Binding-site contacts:
Ligand atom C4 contacts residue PRO113 of chain 1.C at 3.4 Å (hydrophobic).
Ligand atom O55 contacts residue LYS60 of chain 1.C at 3.2 Å (salt-bridge).
Ligand atom C14 contacts residue LEU165 of chain 1.C at 3.5 Å (hydrophobic).
Ligand atom O26 contacts residue GLY115 of chain 1.C at 3.1 Å (h-bond).
Ligand atom C2 contacts residue MET39 of chain 1.C at 3.4 Å (hydrophobic).
Ligand atom N20 contacts residue MET39 of chain 1.C at 3.6 Å.
Ligand atom C15 contacts residue LEU165 of chain 1.C at 3.5 Å (hydrophobic).
Ligand atom C3 contacts residue GLY115 of chain 1.C at 3.5 Å.
Ligand atom C11 contacts residue VAL110 of chain 1.C at 3.8 Å (hydrophobic).
Ligand atom C21 contacts residue MET39 of chain 1.C at 3.7 Å (hydrophobic).
Ligand atom C13 contacts residue LEU165 of chain 1.C at 3.7 Å (hydrophobic).
Ligand atom C11 contacts residue TYR109 of chain 1.C at 3.3 Å (hydrophobic).
Ligand atom C4 contacts residue MET112 of chain 1.C at 3.4 Å (hydrophobic).
Ligand atom C10 contacts residue ALA58 of chain 1.C at 3.5 Å (hydrophobic).
Ligand atom C39 contacts residue MET39 of chain 1.C at 3.7 Å (hydrophobic).
Ligand atom C4 contacts residue GLY115 of chain 1.C at 3.4 Å.
Ligand atom O53 contacts residue TYR111 of chain 1.C at 3.8 Å.
Ligand atom O23 contacts residue PRO113 of chain 1.C at 3.4 Å (h-bond).
Ligand atom C3 contacts residue MET112 of chain 1.C at 3.4 Å (hydrophobic).
Ligand atom O56 contacts residue LYS60 of chain 1.C at 3.4 Å (salt-bridge).
Ligand atom O26 contacts residue ARG120 of chain 1.C at 2.9 Å (salt-bridge).
Ligand atom N22 contacts residue MET39 of chain 1.C at 3.5 Å (h-bond).
Ligand atom C51 contacts residue ALA58 of chain 1.C at 3.6 Å (hydrophobic).
Ligand atom C10 contacts residue VAL110 of chain 1.C at 3.6 Å (hydrophobic).
Ligand atom O26 contacts residue PRO113 of chain 1.C at 3.2 Å (h-bond).
Ligand atom C24 contacts residue PRO113 of chain 1.C at 3.2 Å (hydrophobic).
Ligand atom O53 contacts residue MET112 of chain 1.C at 2.8 Å (h-bond).
Ligand atom N50 contacts residue VAL47 of chain 1.C at 3.7 Å.
Ligand atom O23 contacts residue ILE32 of chain 1.C at 3.6 Å.
Ligand atom N22 contacts residue MET112 of chain 1.C at 2.9 Å (h-bond).
Ligand atom O56 contacts residue SER175 of chain 1.C at 3.7 Å.
Ligand atom C12 contacts residue TYR109 of chain 1.C at 3.3 Å (hydrophobic).
Ligand atom C1 contacts residue MET39 of chain 1.C at 3.3 Å (hydrophobic).
Ligand atom N54 contacts residue LYS60 of chain 1.C at 3.8 Å.
Ligand atom O26 contacts residue ASN114 of chain 1.C at 2.9 Å.
Ligand atom C10 contacts residue MET112 of chain 1.C at 3.7 Å (hydrophobic).
Ligand atom C43 contacts residue LEU165 of chain 1.C at 3.7 Å (hydrophobic).
Ligand atom C3 contacts residue MET39 of chain 1.C at 3.4 Å (hydrophobic).
Ligand atom C15 contacts residue ALA58 of chain 1.C at 3.4 Å (hydrophobic).
Ligand atom C11 contacts residue VAL93 of chain 1.C at 3.7 Å (hydrophobic).

This small molecule binds to this protein.
Small molecule (SMILES): CC(C)(C)C(=O)Oc1ccc2c(c1)nc(NC(=O)c1cccc([N+](=O)[O-])c1)n2CCCO

Sequence of chain 1.C:
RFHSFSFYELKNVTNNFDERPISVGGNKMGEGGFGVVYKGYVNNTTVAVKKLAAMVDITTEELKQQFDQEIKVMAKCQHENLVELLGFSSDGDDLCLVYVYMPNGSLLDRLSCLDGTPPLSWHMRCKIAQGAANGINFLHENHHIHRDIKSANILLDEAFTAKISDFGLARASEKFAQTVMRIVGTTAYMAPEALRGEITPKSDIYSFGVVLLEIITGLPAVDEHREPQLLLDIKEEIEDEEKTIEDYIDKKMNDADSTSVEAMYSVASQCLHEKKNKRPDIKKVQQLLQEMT